Sequence of chain 1.A:
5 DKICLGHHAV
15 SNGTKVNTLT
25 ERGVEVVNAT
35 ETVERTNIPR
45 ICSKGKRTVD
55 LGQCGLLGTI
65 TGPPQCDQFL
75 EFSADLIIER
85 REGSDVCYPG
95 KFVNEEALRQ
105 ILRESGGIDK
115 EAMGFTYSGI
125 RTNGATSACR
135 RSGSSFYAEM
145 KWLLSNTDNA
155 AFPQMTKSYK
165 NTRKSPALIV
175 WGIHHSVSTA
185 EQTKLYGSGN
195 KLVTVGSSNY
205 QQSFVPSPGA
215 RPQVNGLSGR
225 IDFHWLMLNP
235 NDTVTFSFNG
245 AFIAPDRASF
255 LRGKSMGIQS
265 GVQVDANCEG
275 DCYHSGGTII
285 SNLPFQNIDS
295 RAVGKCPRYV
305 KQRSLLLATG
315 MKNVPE

Binding-site contacts:
Ligand atom O5 contacts residue THR313 of chain 1.A at 3.3 Å (h-bond).
Ligand atom C5 contacts residue THR313 of chain 1.A at 4.5 Å.
Ligand atom C3 contacts residue ASN32 of chain 1.A at 3.9 Å.
Ligand atom O6 contacts residue LEU52 of chain 1.B at 3.8 Å.
Ligand atom O6 contacts residue THR34 of chain 1.A at 4.0 Å.
Ligand atom C1 contacts residue ASN32 of chain 1.A at 1.4 Å.
Ligand atom C6 contacts residue THR34 of chain 1.A at 3.5 Å.
Ligand atom O6 contacts residue THR313 of chain 1.A at 3.6 Å.
Ligand atom O5 contacts residue ASN32 of chain 1.A at 2.3 Å (h-bond).
Ligand atom C2 contacts residue ASN32 of chain 1.A at 2.5 Å.
Ligand atom C7 contacts residue ASN32 of chain 1.A at 3.7 Å.
Ligand atom C5 contacts residue ASN32 of chain 1.A at 3.6 Å.
Ligand atom C4 contacts residue ASN32 of chain 1.A at 4.2 Å.
Ligand atom C8 contacts residue THR34 of chain 1.A at 3.6 Å.
Ligand atom C1 contacts residue THR313 of chain 1.A at 3.8 Å.
Ligand atom O7 contacts residue ASN32 of chain 1.A at 4.0 Å.
Ligand atom N2 contacts residue ASN32 of chain 1.A at 3.0 Å (h-bond).

A small-molecule ligand and the protein it binds are described below.
Small molecule (SMILES): CC(=O)N[C@H]1[C@H](O[C@H]2[C@H](O)[C@@H](NC(C)=O)CO[C@@H]2CO)O[C@H](CO)[C@@H](O[C@@H]2O[C@H](CO)[C@@H](O)[C@H](O)[C@@H]2O)[C@@H]1O

Sequence of chain 1.B:
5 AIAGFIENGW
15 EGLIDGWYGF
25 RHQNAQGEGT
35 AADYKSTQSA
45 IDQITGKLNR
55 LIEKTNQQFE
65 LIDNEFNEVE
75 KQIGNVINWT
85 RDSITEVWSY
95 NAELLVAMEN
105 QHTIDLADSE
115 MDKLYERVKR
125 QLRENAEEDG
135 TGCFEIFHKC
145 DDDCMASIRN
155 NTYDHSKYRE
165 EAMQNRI